Binding-site contacts:
Ligand atom CA contacts residue TYR61 of chain 1.A at 3.6 Å (hydrophobic).
Ligand atom N contacts residue TYR63 of chain 1.A at 3.0 Å (h-bond).
Ligand atom C2 contacts residue LEU49 of chain 1.B at 3.5 Å (hydrophobic).
Ligand atom CD contacts residue ILE29 of chain 1.A at 3.8 Å (hydrophobic).
Ligand atom C2 contacts residue TYR63 of chain 1.A at 3.8 Å (hydrophobic).
Ligand atom CE1 contacts residue LEU115 of chain 1.A at 3.9 Å (hydrophobic).
Ligand atom CZ contacts residue THR80 of chain 1.B at 3.5 Å.
Ligand atom CE contacts residue ILE29 of chain 1.A at 3.9 Å (hydrophobic).
Ligand atom CB contacts residue TYR61 of chain 1.A at 3.7 Å (hydrophobic).
Ligand atom C5 contacts residue LEU24 of chain 1.A at 3.5 Å (hydrophobic).
Ligand atom C6 contacts residue LEU24 of chain 1.A at 3.8 Å (hydrophobic).
Ligand atom C5 contacts residue ILE29 of chain 1.A at 3.6 Å (hydrophobic).
Ligand atom CE2 contacts residue ILE93 of chain 1.A at 3.7 Å (hydrophobic).
Ligand atom C contacts residue TYR61 of chain 1.A at 3.3 Å (hydrophobic).
Ligand atom CZ contacts residue LEU115 of chain 1.A at 3.8 Å (hydrophobic).
Ligand atom CB contacts residue MET190 of chain 1.A at 3.7 Å (hydrophobic).
Ligand atom CD1 contacts residue HIS83 of chain 1.B at 3.7 Å.
Ligand atom CB contacts residue GLN89 of chain 1.A at 3.4 Å.
Ligand atom CE1 contacts residue THR80 of chain 1.B at 3.8 Å.
Ligand atom N contacts residue LEU49 of chain 1.B at 3.6 Å.
Ligand atom CZ contacts residue ILE93 of chain 1.A at 3.7 Å (hydrophobic).
Ligand atom CA contacts residue TYR61 of chain 1.A at 3.5 Å (hydrophobic).
Ligand atom CB contacts residue TYR61 of chain 1.A at 3.5 Å (hydrophobic).
Ligand atom O1 contacts residue GLN52 of chain 1.B at 3.6 Å.
Ligand atom CE2 contacts residue LEU49 of chain 1.B at 3.8 Å (hydrophobic).
Ligand atom O contacts residue TYR61 of chain 1.A at 3.5 Å.
Ligand atom C3 contacts residue TYR63 of chain 1.A at 3.7 Å (hydrophobic).
Ligand atom N contacts residue TYR61 of chain 1.A at 3.5 Å.
Ligand atom O1 contacts residue LEU49 of chain 1.B at 3.6 Å.
Ligand atom CE contacts residue MET190 of chain 1.A at 3.6 Å (hydrophobic).
Ligand atom CD contacts residue TYR63 of chain 1.A at 3.5 Å (hydrophobic).
Ligand atom O contacts residue GLN89 of chain 1.A at 3.9 Å.
Ligand atom C contacts residue TYR63 of chain 1.A at 3.6 Å (hydrophobic).
Ligand atom CD2 contacts residue TYR63 of chain 1.A at 3.6 Å (hydrophobic).
Ligand atom CB contacts residue ILE91 of chain 1.A at 3.6 Å (hydrophobic).
Ligand atom C3 contacts residue LEU49 of chain 1.B at 3.8 Å (hydrophobic).
Ligand atom CD1 contacts residue LEU49 of chain 1.B at 3.9 Å (hydrophobic).
Ligand atom O contacts residue TYR63 of chain 1.A at 2.6 Å (h-bond).
Ligand atom C6 contacts residue ASP27 of chain 1.A at 2.9 Å.
Ligand atom CE contacts residue ASP27 of chain 1.A at 3.3 Å.

Sequence of chain 1.A:
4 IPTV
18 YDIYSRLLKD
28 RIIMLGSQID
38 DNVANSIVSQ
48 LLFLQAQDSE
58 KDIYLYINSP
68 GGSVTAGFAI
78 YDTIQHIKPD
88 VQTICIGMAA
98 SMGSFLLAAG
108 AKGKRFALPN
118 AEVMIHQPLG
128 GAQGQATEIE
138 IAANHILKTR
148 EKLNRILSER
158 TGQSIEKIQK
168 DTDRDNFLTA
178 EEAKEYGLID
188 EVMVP

Sequence of chain 1.B:
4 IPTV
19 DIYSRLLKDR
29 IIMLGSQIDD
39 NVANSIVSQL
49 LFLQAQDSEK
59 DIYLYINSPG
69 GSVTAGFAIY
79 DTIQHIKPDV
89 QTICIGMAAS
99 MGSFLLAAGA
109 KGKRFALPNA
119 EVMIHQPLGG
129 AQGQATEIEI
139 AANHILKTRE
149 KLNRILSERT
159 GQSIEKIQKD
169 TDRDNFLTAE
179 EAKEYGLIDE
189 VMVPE

A protein and the small-molecule ligand that binds it are described below.
Small molecule (SMILES): CC/C=C/C(=O)N[C@@H](Cc1ccccc1)C(=O)N[C@H]1COC(=O)[C@@H]2C[C@@H](C)CN2C(=O)[C@H](C)NC(=O)[C@@H]2CCCCN2C(=O)[C@@H]2CCCN2C1=O